Sequence of chain 1.E:
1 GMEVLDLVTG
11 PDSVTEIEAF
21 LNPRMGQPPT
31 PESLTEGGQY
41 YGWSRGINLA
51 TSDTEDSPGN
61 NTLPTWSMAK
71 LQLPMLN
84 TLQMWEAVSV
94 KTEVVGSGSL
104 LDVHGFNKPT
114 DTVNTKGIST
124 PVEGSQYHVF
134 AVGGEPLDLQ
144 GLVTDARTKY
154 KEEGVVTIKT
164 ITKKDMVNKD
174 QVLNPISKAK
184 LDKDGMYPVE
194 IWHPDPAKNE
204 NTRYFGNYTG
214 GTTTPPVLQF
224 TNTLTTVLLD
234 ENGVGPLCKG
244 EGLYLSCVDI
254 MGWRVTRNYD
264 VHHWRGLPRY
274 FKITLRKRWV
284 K

Sequence of chain 1.D:
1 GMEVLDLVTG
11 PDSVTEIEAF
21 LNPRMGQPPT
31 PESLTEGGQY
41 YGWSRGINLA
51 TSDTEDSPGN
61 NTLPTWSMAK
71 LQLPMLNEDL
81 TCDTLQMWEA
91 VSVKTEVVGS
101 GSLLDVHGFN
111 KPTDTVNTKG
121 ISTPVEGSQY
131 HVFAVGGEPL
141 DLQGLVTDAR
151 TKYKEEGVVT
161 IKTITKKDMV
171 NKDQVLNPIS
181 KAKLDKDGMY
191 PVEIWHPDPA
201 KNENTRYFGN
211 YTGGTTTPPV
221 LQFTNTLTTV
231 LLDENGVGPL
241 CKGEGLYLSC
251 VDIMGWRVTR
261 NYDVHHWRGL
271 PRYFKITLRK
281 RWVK

This protein binds this small molecule.
Small molecule (SMILES): CC(=O)N[C@H]1[C@H](O[C@@H]2[C@H](O)[C@@H](O)[C@H](O)O[C@@H]2CO)O[C@H](CO)[C@H](O)[C@@H]1O[C@@H]1O[C@H](CO)[C@H](O)[C@H](O[C@]2(C(=O)O)C[C@H](O)[C@@H](NC(C)=O)[C@H]([C@H](O)[C@H](O)CO)O2)[C@H]1O

Binding-site contacts:
Ligand atom C1 contacts residue GLY46 of chain 1.D at 3.9 Å.
Ligand atom C6 contacts residue GLY46 of chain 1.D at 3.5 Å.
Ligand atom C5 contacts residue GLY46 of chain 1.D at 4.0 Å.
Ligand atom O6 contacts residue ASN61 of chain 1.D at 2.7 Å (h-bond).
Ligand atom O1B contacts residue HIS266 of chain 1.D at 3.3 Å.
Ligand atom C6 contacts residue ASN61 of chain 1.D at 3.3 Å.
Ligand atom C1 contacts residue HIS266 of chain 1.D at 4.2 Å.
Ligand atom C5 contacts residue ASN61 of chain 1.D at 4.2 Å.
Ligand atom C4 contacts residue ARG45 of chain 1.D at 4.1 Å.
Ligand atom N5 contacts residue TYR40 of chain 1.D at 2.9 Å (h-bond).
Ligand atom C4 contacts residue HIS266 of chain 1.D at 3.3 Å.
Ligand atom C11 contacts residue ASP53 of chain 1.E at 3.6 Å.
Ligand atom O4 contacts residue HIS266 of chain 1.D at 2.7 Å (h-bond).
Ligand atom C4 contacts residue GLY46 of chain 1.D at 3.4 Å.
Ligand atom O4 contacts residue VAL264 of chain 1.D at 4.2 Å.
Ligand atom C1 contacts residue ARG45 of chain 1.D at 3.5 Å.
Ligand atom O1B contacts residue GLY46 of chain 1.D at 2.9 Å (h-bond).
Ligand atom O4 contacts residue THR259 of chain 1.D at 3.5 Å.
Ligand atom C3 contacts residue VAL264 of chain 1.D at 4.1 Å (hydrophobic).
Ligand atom O8 contacts residue ARG45 of chain 1.D at 3.8 Å.
Ligand atom C1 contacts residue TYR40 of chain 1.D at 4.2 Å (hydrophobic).
Ligand atom O10 contacts residue ASN261 of chain 1.D at 3.4 Å (h-bond).
Ligand atom O3 contacts residue GLY46 of chain 1.D at 4.1 Å.
Ligand atom C10 contacts residue TYR40 of chain 1.D at 3.9 Å (hydrophobic).
Ligand atom O6 contacts residue GLY59 of chain 1.D at 4.1 Å.
Ligand atom O4 contacts residue GLY46 of chain 1.D at 2.6 Å (h-bond).
Ligand atom O6 contacts residue GOL1 of chain 1.IA at 3.9 Å.
Ligand atom O1A contacts residue ARG45 of chain 1.D at 2.8 Å (salt-bridge).
Ligand atom O6 contacts residue THR62 of chain 1.D at 3.8 Å.
Ligand atom O1B contacts residue ARG45 of chain 1.D at 3.1 Å (salt-bridge).
Ligand atom C5 contacts residue TYR40 of chain 1.D at 3.5 Å (hydrophobic).
Ligand atom O1A contacts residue TYR40 of chain 1.D at 3.9 Å.
Ligand atom O1B contacts residue TYR40 of chain 1.D at 4.2 Å.
Ligand atom C11 contacts residue TYR40 of chain 1.D at 4.1 Å (hydrophobic).
Ligand atom C2 contacts residue GLY46 of chain 1.D at 4.2 Å.
Ligand atom C6 contacts residue TYR40 of chain 1.D at 3.5 Å (hydrophobic).
Ligand atom C6 contacts residue THR62 of chain 1.D at 3.5 Å.
Ligand atom C3 contacts residue GLY46 of chain 1.D at 4.0 Å.
Ligand atom C4 contacts residue TYR40 of chain 1.D at 3.7 Å (hydrophobic).
Ligand atom C3 contacts residue HIS266 of chain 1.D at 3.6 Å.